Binding-site contacts:
Ligand atom C1 contacts residue ASN165 of chain 3.D at 1.5 Å.
Ligand atom C7 contacts residue ALA183 of chain 3.D at 4.1 Å (hydrophobic).
Ligand atom C1 contacts residue TYR182 of chain 3.D at 4.4 Å (hydrophobic).
Ligand atom O7 contacts residue CYS166 of chain 3.D at 2.8 Å (h-bond).
Ligand atom C8 contacts residue LEU184 of chain 3.D at 4.1 Å (hydrophobic).
Ligand atom C5 contacts residue ASN165 of chain 3.D at 3.6 Å.
Ligand atom C3 contacts residue ASN165 of chain 3.D at 3.8 Å.
Ligand atom C3 contacts residue TYR182 of chain 3.D at 4.0 Å (hydrophobic).
Ligand atom C2 contacts residue ASN165 of chain 3.D at 2.7 Å.
Ligand atom C8 contacts residue ASN165 of chain 3.D at 3.6 Å.
Ligand atom N2 contacts residue ASN165 of chain 3.D at 3.0 Å (h-bond).
Ligand atom O3 contacts residue TYR182 of chain 3.D at 3.6 Å.
Ligand atom O7 contacts residue ALA183 of chain 3.D at 4.2 Å.
Ligand atom O7 contacts residue TYR182 of chain 3.D at 3.1 Å.
Ligand atom C2 contacts residue TYR182 of chain 3.D at 4.0 Å (hydrophobic).
Ligand atom O5 contacts residue ASN165 of chain 3.D at 2.5 Å (h-bond).
Ligand atom C8 contacts residue TYR182 of chain 3.D at 4.4 Å (hydrophobic).
Ligand atom N2 contacts residue TYR182 of chain 3.D at 2.9 Å.
Ligand atom O7 contacts residue ASN165 of chain 3.D at 2.8 Å (h-bond).
Ligand atom C4 contacts residue ASN165 of chain 3.D at 4.4 Å.
Ligand atom C7 contacts residue CYS166 of chain 3.D at 3.7 Å (hydrophobic).
Ligand atom C7 contacts residue ASN165 of chain 3.D at 2.8 Å.
Ligand atom C8 contacts residue ALA183 of chain 3.D at 4.0 Å (hydrophobic).
Ligand atom C7 contacts residue TYR182 of chain 3.D at 3.4 Å (hydrophobic).

A protein and the small-molecule ligand that binds it are described below.
Small molecule (SMILES): CC(=O)N[C@H]1[C@H](O[C@H]2[C@H](O)[C@@H](NC(C)=O)CO[C@@H]2CO)O[C@H](CO)[C@@H](O[C@@H]2O[C@H](CO)[C@@H](O)[C@H](O)[C@@H]2O)[C@@H]1O

Sequence of chain 3.D:
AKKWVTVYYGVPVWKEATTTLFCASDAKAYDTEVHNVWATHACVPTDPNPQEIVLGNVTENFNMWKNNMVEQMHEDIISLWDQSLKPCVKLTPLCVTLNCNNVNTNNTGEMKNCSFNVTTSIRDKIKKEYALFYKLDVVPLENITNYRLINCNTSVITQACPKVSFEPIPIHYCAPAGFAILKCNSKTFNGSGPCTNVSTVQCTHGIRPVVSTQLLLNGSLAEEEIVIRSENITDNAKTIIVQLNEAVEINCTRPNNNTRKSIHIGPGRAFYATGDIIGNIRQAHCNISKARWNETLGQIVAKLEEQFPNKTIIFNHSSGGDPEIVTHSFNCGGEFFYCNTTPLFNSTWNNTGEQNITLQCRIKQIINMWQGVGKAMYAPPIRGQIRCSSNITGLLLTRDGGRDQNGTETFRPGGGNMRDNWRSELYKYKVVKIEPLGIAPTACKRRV